A small-molecule ligand and the protein it binds are described below.
Small molecule (SMILES): CN1C[C@H](C(=O)N[C@]2(C)O[C@@]3(O)[C@@H]4CCCN4C(=O)[C@H](Cc4ccccc4)N3C2=O)C=C2c3cccc4[nH]cc(c34)C[C@H]21

Sequence of chain 1.D:
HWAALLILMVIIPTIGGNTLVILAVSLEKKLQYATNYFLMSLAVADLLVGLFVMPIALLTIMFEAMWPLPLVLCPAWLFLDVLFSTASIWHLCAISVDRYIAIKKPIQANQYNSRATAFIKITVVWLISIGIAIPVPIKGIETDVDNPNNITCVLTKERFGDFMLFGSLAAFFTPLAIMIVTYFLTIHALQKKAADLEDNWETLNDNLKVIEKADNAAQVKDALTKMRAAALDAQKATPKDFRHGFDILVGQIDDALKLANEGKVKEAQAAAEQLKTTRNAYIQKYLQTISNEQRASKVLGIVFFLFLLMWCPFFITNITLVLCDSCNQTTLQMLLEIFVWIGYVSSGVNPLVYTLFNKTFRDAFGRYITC

Binding-site contacts:
Ligand atom C12 contacts residue PHE373 of chain 1.D at 3.6 Å (hydrophobic).
Ligand atom C15 contacts residue TYR402 of chain 1.D at 3.7 Å (hydrophobic).
Ligand atom C8 contacts residue PHE372 of chain 1.D at 3.3 Å (hydrophobic).
Ligand atom N1 contacts residue ALA216 of chain 1.D at 3.6 Å.
Ligand atom C15 contacts residue ASP126 of chain 1.D at 3.4 Å.
Ligand atom C18 contacts residue VAL199 of chain 1.D at 3.7 Å (hydrophobic).
Ligand atom C29 contacts residue MET209 of chain 1.D at 3.4 Å (hydrophobic).
Ligand atom N1 contacts residue THR131 of chain 1.D at 3.4 Å (h-bond).
Ligand atom C7 contacts residue PHE372 of chain 1.D at 3.7 Å (hydrophobic).
Ligand atom O5 contacts residue LEU394 of chain 1.D at 3.4 Å.
Ligand atom C33 contacts residue ASN376 of chain 1.D at 3.6 Å.
Ligand atom N4 contacts residue VAL199 of chain 1.D at 3.8 Å.
Ligand atom O1 contacts residue PHE372 of chain 1.D at 3.4 Å.
Ligand atom C30 contacts residue LEU200 of chain 1.D at 3.3 Å (hydrophobic).
Ligand atom C13 contacts residue VAL127 of chain 1.D at 3.7 Å (hydrophobic).
Ligand atom N1 contacts residue PHE373 of chain 1.D at 3.4 Å.
Ligand atom C4 contacts residue PHE372 of chain 1.D at 3.5 Å (hydrophobic).
Ligand atom N2 contacts residue ASP126 of chain 1.D at 2.8 Å (salt-bridge).
Ligand atom C3 contacts residue ASP126 of chain 1.D at 3.4 Å.
Ligand atom C31 contacts residue MET209 of chain 1.D at 3.5 Å (hydrophobic).
Ligand atom C6 contacts residue ASP126 of chain 1.D at 3.6 Å.
Ligand atom C1 contacts residue THR131 of chain 1.D at 3.6 Å.
Ligand atom C21 contacts residue GLN391 of chain 1.D at 2.9 Å.
Ligand atom C4 contacts residue ASP126 of chain 1.D at 3.5 Å.
Ligand atom C13 contacts residue PHE373 of chain 1.D at 3.5 Å (hydrophobic).
Ligand atom O3 contacts residue LEU200 of chain 1.D at 3.5 Å (h-bond).
Ligand atom C30 contacts residue MET209 of chain 1.D at 3.5 Å (hydrophobic).
Ligand atom C1 contacts residue PHE373 of chain 1.D at 3.6 Å (hydrophobic).
Ligand atom C30 contacts residue THR201 of chain 1.D at 3.6 Å.
Ligand atom C22 contacts residue GLU395 of chain 1.D at 3.7 Å.
Ligand atom C9 contacts residue PHE372 of chain 1.D at 3.6 Å (hydrophobic).
Ligand atom C29 contacts residue LEU200 of chain 1.D at 3.1 Å (hydrophobic).
Ligand atom C1 contacts residue SER130 of chain 1.D at 3.6 Å.
Ligand atom O5 contacts residue VAL398 of chain 1.D at 3.4 Å.
Ligand atom C5 contacts residue ASP126 of chain 1.D at 3.6 Å.
Ligand atom C22 contacts residue GLN391 of chain 1.D at 3.4 Å.
Ligand atom C27 contacts residue ASN376 of chain 1.D at 3.8 Å.
Ligand atom C3 contacts residue SER130 of chain 1.D at 3.4 Å.
Ligand atom N1 contacts residue VAL127 of chain 1.D at 3.7 Å.
Ligand atom C32 contacts residue VAL380 of chain 1.D at 3.6 Å (hydrophobic).